A small-molecule ligand and the protein it binds are described below.
Small molecule (SMILES): CC(=O)N[C@@H]1[C@@H](O)[C@H](O)[C@@H](CO)O[C@H]1O

Sequence of chain 1.C:
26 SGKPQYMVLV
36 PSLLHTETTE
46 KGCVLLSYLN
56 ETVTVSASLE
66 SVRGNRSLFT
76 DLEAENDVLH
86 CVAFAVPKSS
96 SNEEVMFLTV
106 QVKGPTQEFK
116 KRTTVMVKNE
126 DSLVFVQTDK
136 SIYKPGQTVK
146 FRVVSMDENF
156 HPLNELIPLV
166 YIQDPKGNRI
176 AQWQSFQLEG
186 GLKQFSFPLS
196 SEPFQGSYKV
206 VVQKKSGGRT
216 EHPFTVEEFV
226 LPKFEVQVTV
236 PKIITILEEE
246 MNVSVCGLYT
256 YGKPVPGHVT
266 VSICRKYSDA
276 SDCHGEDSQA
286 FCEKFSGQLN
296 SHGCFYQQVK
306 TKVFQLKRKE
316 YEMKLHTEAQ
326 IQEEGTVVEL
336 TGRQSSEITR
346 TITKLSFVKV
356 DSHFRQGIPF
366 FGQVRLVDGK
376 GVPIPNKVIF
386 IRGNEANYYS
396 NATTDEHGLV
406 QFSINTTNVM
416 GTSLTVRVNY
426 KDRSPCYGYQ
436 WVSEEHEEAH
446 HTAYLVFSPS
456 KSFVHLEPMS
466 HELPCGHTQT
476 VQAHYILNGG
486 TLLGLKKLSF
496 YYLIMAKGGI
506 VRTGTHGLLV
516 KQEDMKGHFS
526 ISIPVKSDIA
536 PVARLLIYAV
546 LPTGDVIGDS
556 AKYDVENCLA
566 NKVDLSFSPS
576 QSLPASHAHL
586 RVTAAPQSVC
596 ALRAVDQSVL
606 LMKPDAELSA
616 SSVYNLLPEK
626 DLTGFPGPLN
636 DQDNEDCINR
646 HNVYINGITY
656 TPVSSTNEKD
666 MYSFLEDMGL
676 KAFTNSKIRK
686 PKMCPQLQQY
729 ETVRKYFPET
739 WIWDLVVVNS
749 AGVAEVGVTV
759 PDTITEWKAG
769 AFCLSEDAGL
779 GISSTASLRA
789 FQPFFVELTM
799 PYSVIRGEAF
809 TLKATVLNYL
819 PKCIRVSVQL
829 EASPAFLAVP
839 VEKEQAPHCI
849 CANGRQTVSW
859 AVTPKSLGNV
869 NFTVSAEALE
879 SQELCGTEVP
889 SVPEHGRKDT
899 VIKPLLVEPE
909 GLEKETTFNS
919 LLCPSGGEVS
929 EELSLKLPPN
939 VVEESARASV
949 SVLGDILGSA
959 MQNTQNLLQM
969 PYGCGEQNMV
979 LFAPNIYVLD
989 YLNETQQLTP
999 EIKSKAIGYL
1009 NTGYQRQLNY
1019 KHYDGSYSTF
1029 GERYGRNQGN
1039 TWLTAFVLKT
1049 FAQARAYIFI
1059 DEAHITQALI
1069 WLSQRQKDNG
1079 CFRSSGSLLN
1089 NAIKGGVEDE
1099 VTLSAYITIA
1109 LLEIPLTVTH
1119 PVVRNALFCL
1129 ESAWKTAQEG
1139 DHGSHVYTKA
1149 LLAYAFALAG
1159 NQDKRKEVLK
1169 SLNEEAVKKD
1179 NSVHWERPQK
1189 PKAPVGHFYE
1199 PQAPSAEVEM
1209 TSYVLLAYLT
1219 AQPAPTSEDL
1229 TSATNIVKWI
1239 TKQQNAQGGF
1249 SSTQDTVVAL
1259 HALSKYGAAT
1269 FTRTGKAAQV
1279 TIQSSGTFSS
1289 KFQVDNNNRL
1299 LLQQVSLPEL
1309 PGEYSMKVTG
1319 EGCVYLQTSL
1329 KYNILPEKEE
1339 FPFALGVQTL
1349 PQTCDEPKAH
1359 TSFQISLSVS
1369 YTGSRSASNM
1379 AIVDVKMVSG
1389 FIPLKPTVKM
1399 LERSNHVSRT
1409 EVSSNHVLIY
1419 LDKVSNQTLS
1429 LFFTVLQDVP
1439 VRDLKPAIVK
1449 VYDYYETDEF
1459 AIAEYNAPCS

Binding-site contacts:
Ligand atom C7 contacts residue SER1423 of chain 1.C at 3.8 Å.
Ligand atom C4 contacts residue GLN1425 of chain 1.C at 4.2 Å.
Ligand atom C1 contacts residue GLN1425 of chain 1.C at 3.1 Å.
Ligand atom C2 contacts residue ASN1424 of chain 1.C at 2.4 Å.
Ligand atom O5 contacts residue GLN1425 of chain 1.C at 3.0 Å (h-bond).
Ligand atom N2 contacts residue SER1423 of chain 1.C at 3.7 Å.
Ligand atom O5 contacts residue ASN1424 of chain 1.C at 2.3 Å (h-bond).
Ligand atom C7 contacts residue VAL1422 of chain 1.C at 4.2 Å (hydrophobic).
Ligand atom C4 contacts residue ASN1424 of chain 1.C at 4.2 Å.
Ligand atom C3 contacts residue GLN1425 of chain 1.C at 4.2 Å.
Ligand atom C8 contacts residue VAL1422 of chain 1.C at 4.0 Å (hydrophobic).
Ligand atom C5 contacts residue ASN1424 of chain 1.C at 3.5 Å.
Ligand atom C3 contacts residue ASN1424 of chain 1.C at 3.7 Å.
Ligand atom N2 contacts residue GLN1425 of chain 1.C at 4.1 Å.
Ligand atom C2 contacts residue GLN1425 of chain 1.C at 3.1 Å.
Ligand atom O7 contacts residue ASN1424 of chain 1.C at 3.1 Å (h-bond).
Ligand atom O7 contacts residue SER1423 of chain 1.C at 3.9 Å.
Ligand atom N2 contacts residue ASN1424 of chain 1.C at 2.9 Å (h-bond).
Ligand atom C7 contacts residue ASN1424 of chain 1.C at 3.5 Å.
Ligand atom C1 contacts residue ASN1424 of chain 1.C at 1.3 Å.
Ligand atom C5 contacts residue GLN1425 of chain 1.C at 4.1 Å.